A protein and the small-molecule ligand that binds it are described below.
Small molecule (SMILES): CC(=O)N[C@@H]1[C@@H](O)[C@H](O)[C@@H](CO)O[C@H]1O

Sequence of chain 1.A:
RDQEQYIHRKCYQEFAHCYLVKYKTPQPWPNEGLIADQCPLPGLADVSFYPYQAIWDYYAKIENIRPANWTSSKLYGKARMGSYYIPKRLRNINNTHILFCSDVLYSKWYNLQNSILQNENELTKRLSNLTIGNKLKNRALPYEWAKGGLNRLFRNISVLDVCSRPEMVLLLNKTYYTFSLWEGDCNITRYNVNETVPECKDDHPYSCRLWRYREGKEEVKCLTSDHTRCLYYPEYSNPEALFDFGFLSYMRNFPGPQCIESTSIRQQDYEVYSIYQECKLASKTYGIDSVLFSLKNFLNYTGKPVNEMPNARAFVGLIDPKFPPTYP

Binding-site contacts:
Ligand atom O7 contacts residue ASN129 of chain 1.A at 4.1 Å.
Ligand atom C7 contacts residue ASN129 of chain 1.A at 3.5 Å.
Ligand atom N2 contacts residue ASN129 of chain 1.A at 2.8 Å (h-bond).
Ligand atom O5 contacts residue ASN129 of chain 1.A at 2.3 Å (h-bond).
Ligand atom C8 contacts residue ASN129 of chain 1.A at 4.3 Å.
Ligand atom C5 contacts residue ASN129 of chain 1.A at 3.7 Å.
Ligand atom C3 contacts residue ASN129 of chain 1.A at 3.7 Å.
Ligand atom C4 contacts residue ASN129 of chain 1.A at 4.2 Å.
Ligand atom C8 contacts residue LYS137 of chain 1.A at 4.5 Å.
Ligand atom C1 contacts residue ASN129 of chain 1.A at 1.4 Å.
Ligand atom C2 contacts residue ASN129 of chain 1.A at 2.4 Å.